The small molecule below binds the protein below.
Small molecule (SMILES): CC(=O)N[C@@H]1[C@@H](O)[C@H](O)[C@@H](CO)O[C@H]1O

Binding-site contacts:
Ligand atom O5 contacts residue ASN801 of chain 1.C at 2.4 Å (h-bond).
Ligand atom N2 contacts residue ASN801 of chain 1.C at 2.9 Å (h-bond).
Ligand atom C5 contacts residue SER803 of chain 1.C at 3.8 Å.
Ligand atom C2 contacts residue ASN801 of chain 1.C at 2.5 Å.
Ligand atom C6 contacts residue GLN804 of chain 1.C at 3.6 Å.
Ligand atom O5 contacts residue GLN804 of chain 1.C at 4.3 Å.
Ligand atom C5 contacts residue ASN801 of chain 1.C at 3.7 Å.
Ligand atom C1 contacts residue SER803 of chain 1.C at 3.5 Å.
Ligand atom O6 contacts residue GLN804 of chain 1.C at 4.5 Å.
Ligand atom C5 contacts residue GLN804 of chain 1.C at 4.2 Å.
Ligand atom C3 contacts residue ASN801 of chain 1.C at 3.8 Å.
Ligand atom C1 contacts residue ASN801 of chain 1.C at 1.4 Å.
Ligand atom O7 contacts residue ASN801 of chain 1.C at 4.3 Å.
Ligand atom C8 contacts residue ASN801 of chain 1.C at 4.5 Å.
Ligand atom C7 contacts residue ASN801 of chain 1.C at 3.8 Å.
Ligand atom O5 contacts residue SER803 of chain 1.C at 3.7 Å.
Ligand atom C4 contacts residue ASN801 of chain 1.C at 4.2 Å.

Sequence of chain 1.C:
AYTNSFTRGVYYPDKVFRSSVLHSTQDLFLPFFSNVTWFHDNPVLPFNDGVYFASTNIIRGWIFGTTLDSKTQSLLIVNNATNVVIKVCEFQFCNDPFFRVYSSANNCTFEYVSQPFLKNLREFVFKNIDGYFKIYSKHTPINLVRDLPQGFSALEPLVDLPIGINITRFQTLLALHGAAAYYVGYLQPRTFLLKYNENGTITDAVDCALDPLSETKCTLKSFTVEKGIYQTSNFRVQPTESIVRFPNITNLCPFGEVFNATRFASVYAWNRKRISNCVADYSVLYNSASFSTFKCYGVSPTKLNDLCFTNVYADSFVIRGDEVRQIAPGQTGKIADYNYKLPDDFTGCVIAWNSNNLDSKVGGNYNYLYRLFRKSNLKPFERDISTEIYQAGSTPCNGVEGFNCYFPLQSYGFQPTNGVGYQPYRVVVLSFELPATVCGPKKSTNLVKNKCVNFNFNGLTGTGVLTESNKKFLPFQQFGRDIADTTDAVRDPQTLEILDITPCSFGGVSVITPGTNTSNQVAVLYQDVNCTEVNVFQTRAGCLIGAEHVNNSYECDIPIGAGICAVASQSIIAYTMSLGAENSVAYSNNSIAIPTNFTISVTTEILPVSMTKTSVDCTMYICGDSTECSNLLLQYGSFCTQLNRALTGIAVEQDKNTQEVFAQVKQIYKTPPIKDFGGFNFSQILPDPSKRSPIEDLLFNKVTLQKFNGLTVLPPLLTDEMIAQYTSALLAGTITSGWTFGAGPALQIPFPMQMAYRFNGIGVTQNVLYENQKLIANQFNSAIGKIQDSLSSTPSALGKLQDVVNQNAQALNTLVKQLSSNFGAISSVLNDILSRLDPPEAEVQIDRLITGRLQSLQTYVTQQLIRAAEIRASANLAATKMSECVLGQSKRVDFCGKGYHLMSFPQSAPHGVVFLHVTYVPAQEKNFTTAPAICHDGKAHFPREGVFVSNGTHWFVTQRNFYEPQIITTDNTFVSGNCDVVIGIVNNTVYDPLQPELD